Sequence of chain 1.A:
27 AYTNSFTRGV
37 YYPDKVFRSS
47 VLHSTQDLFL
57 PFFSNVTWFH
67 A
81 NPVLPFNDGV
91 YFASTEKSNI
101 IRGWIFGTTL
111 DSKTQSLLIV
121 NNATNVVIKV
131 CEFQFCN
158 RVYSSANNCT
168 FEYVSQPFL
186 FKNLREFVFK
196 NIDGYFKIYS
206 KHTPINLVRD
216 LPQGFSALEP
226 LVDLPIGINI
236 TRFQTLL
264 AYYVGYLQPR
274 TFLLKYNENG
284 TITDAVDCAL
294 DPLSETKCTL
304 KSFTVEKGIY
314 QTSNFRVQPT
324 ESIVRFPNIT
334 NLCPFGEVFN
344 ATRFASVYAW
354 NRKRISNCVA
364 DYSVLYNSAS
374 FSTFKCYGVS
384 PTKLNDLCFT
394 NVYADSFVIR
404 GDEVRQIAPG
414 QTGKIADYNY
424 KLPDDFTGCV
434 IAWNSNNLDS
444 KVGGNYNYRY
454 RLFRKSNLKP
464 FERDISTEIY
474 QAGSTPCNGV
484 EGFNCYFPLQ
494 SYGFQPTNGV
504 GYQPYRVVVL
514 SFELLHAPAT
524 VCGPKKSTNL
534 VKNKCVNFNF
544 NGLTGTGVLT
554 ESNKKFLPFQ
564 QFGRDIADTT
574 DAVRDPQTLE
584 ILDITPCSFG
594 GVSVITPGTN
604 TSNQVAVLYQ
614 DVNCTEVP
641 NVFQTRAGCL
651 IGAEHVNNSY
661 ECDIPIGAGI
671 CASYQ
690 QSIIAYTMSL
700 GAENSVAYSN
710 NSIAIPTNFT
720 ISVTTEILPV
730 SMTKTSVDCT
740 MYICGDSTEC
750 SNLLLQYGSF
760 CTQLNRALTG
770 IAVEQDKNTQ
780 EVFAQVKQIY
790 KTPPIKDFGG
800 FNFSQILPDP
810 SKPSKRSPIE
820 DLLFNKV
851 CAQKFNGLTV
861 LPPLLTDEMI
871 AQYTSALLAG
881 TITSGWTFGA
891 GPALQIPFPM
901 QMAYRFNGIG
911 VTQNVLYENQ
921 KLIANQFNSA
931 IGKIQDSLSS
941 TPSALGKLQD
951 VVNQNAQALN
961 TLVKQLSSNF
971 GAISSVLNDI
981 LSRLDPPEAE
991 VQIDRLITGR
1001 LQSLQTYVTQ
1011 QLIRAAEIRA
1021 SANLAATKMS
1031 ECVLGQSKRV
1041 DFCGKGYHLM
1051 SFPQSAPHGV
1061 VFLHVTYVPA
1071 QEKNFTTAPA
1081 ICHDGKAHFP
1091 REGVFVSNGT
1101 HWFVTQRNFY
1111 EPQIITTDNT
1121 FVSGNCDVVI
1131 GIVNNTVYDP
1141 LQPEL

Sequence of chain 1.K:
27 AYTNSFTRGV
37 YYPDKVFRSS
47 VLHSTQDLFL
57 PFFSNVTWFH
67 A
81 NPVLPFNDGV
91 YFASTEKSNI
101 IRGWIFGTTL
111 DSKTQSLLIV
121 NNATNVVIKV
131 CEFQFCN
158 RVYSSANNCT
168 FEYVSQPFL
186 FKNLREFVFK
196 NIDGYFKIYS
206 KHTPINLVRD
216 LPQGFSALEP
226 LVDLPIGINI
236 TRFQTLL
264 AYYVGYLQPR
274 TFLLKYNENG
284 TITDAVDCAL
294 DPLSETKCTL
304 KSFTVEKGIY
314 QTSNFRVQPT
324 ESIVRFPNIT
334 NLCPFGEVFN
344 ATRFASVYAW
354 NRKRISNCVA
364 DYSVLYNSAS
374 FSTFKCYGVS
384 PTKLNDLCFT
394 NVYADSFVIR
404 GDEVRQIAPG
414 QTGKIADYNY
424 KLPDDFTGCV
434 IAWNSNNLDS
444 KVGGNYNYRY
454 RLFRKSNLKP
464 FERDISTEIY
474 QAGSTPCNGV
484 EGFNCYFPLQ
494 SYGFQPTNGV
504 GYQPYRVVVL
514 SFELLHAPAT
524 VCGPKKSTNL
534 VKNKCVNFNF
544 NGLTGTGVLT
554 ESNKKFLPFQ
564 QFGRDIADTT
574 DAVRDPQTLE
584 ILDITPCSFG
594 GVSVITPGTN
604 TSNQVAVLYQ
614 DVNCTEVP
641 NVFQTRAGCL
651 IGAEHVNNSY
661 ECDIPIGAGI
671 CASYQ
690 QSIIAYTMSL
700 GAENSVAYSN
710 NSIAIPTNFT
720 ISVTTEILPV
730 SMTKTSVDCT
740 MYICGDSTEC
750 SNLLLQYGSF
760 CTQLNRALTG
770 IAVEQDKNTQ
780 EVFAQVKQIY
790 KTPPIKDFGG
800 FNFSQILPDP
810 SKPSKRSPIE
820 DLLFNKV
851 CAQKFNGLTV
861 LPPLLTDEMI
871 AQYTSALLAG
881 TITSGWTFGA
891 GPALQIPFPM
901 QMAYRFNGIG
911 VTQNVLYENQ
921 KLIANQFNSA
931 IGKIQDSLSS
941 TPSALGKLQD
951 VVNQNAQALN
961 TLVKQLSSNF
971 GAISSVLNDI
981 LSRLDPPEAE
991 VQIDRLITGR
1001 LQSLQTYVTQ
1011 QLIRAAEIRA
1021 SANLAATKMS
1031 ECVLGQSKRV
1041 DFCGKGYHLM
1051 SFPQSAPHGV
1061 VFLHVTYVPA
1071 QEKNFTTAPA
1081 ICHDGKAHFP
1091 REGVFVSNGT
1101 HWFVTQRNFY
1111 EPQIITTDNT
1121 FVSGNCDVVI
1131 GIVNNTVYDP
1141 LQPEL

Binding-site contacts:
Ligand atom N2 contacts residue ASN709 of chain 1.K at 2.9 Å (h-bond).
Ligand atom C3 contacts residue ASN709 of chain 1.K at 3.8 Å.
Ligand atom C1 contacts residue ASN709 of chain 1.K at 1.5 Å.
Ligand atom C8 contacts residue ILE1130 of chain 1.K at 3.8 Å (hydrophobic).
Ligand atom O7 contacts residue ASN709 of chain 1.K at 3.4 Å (h-bond).
Ligand atom O5 contacts residue ASN709 of chain 1.K at 2.4 Å (h-bond).
Ligand atom C8 contacts residue ASN709 of chain 1.K at 4.4 Å.
Ligand atom C5 contacts residue ASN709 of chain 1.K at 3.7 Å.
Ligand atom C2 contacts residue ASN709 of chain 1.K at 2.5 Å.
Ligand atom C4 contacts residue ASN709 of chain 1.K at 4.3 Å.
Ligand atom O5 contacts residue ASP796 of chain 1.A at 4.4 Å.
Ligand atom C8 contacts residue GLY1131 of chain 1.K at 3.6 Å.
Ligand atom O7 contacts residue ILE1130 of chain 1.K at 4.3 Å.
Ligand atom C7 contacts residue ASN709 of chain 1.K at 3.3 Å.

The protein below binds the small molecule below.
Small molecule (SMILES): CC(=O)N[C@@H]1[C@@H](O)[C@H](O)[C@@H](CO)O[C@H]1O